Sequence of chain 1.C:
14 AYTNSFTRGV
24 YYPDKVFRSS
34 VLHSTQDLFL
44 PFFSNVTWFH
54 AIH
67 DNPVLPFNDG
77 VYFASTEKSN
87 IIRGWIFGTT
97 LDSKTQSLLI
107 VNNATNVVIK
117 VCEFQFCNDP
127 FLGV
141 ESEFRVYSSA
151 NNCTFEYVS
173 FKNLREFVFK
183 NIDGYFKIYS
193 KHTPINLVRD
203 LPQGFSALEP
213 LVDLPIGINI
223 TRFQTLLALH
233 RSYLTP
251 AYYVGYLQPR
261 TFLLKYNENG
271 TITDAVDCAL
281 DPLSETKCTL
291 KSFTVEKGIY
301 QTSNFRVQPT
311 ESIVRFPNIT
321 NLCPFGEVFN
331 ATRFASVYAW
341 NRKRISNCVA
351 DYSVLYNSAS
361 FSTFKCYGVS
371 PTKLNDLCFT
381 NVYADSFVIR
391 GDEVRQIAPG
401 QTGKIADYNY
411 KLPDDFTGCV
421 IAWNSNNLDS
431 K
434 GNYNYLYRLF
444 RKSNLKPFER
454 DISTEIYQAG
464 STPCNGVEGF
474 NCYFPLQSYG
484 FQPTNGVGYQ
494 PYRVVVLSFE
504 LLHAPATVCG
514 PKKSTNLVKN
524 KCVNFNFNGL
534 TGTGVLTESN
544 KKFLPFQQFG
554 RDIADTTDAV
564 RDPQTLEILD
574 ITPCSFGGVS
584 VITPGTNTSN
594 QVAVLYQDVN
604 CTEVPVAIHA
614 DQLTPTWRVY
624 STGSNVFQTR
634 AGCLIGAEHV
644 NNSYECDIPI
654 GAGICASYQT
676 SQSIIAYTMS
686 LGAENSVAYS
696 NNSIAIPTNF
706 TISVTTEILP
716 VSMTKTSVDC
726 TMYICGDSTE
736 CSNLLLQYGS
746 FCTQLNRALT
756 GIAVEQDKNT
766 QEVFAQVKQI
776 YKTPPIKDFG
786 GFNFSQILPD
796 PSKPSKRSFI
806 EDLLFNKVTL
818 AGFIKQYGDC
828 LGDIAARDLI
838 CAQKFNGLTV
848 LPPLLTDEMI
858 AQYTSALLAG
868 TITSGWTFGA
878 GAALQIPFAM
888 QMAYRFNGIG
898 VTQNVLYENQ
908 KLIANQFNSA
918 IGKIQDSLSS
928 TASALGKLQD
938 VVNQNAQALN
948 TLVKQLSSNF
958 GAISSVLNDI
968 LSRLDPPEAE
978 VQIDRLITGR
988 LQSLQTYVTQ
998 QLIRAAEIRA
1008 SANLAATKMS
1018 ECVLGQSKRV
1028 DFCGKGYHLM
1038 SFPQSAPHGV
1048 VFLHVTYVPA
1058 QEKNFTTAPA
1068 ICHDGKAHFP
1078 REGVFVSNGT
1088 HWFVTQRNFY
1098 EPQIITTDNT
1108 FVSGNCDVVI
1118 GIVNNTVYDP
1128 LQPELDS

Binding-site contacts:
Ligand atom N2 contacts residue THR1087 of chain 1.C at 4.3 Å.
Ligand atom C2 contacts residue ASN1085 of chain 1.C at 2.5 Å.
Ligand atom C8 contacts residue ASN1085 of chain 1.C at 3.7 Å.
Ligand atom O5 contacts residue PHE1090 of chain 1.C at 4.0 Å.
Ligand atom O5 contacts residue ASN1085 of chain 1.C at 2.4 Å (h-bond).
Ligand atom C3 contacts residue THR1087 of chain 1.C at 4.3 Å.
Ligand atom N2 contacts residue ASN1085 of chain 1.C at 2.9 Å (h-bond).
Ligand atom C7 contacts residue ASN1085 of chain 1.C at 3.3 Å.
Ligand atom O5 contacts residue HIS1088 of chain 1.C at 4.2 Å.
Ligand atom C4 contacts residue ASN1085 of chain 1.C at 4.3 Å.
Ligand atom C5 contacts residue HIS1088 of chain 1.C at 4.2 Å.
Ligand atom C2 contacts residue THR1087 of chain 1.C at 4.5 Å.
Ligand atom O7 contacts residue ASN1085 of chain 1.C at 3.4 Å (h-bond).
Ligand atom C5 contacts residue ASN1085 of chain 1.C at 3.7 Å.
Ligand atom C6 contacts residue PHE1090 of chain 1.C at 4.1 Å (hydrophobic).
Ligand atom C1 contacts residue THR1087 of chain 1.C at 4.2 Å.
Ligand atom C3 contacts residue ASN1085 of chain 1.C at 3.8 Å.
Ligand atom O6 contacts residue PHE1090 of chain 1.C at 3.9 Å.
Ligand atom C1 contacts residue HIS1088 of chain 1.C at 4.5 Å.
Ligand atom C1 contacts residue ASN1085 of chain 1.C at 1.4 Å.
Ligand atom C6 contacts residue HIS1088 of chain 1.C at 4.5 Å.

A protein and the small-molecule ligand that binds it are described below.
Small molecule (SMILES): CC(=O)N[C@H]1[C@H](O[C@H]2[C@H](O)[C@@H](NC(C)=O)CO[C@@H]2CO)O[C@H](CO)[C@@H](O)[C@@H]1O